Sequence of chain 1.D:
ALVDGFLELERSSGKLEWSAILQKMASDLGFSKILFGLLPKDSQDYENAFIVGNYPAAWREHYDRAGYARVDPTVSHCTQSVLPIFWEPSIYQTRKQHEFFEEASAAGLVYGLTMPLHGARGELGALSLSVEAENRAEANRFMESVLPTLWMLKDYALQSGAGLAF

Binding-site contacts:
Ligand atom N7 contacts residue THR89 of chain 1.D at 3.2 Å (h-bond).
Ligand atom N7 contacts residue ASP87 of chain 1.D at 2.6 Å (salt-bridge).
Ligand atom C21 contacts residue GLY140 of chain 1.D at 3.8 Å.
Ligand atom C11 contacts residue ASP87 of chain 1.D at 3.6 Å.
Ligand atom OAP contacts residue LEU124 of chain 1.D at 3.7 Å.
Ligand atom C18 contacts residue TYR61 of chain 1.D at 3.7 Å (hydrophobic).
Ligand atom O9 contacts residue TRP102 of chain 1.D at 3.8 Å.
Ligand atom O12 contacts residue TYR78 of chain 1.D at 3.6 Å (h-bond).
Ligand atom C10 contacts residue THR89 of chain 1.D at 3.2 Å.
Ligand atom C1 contacts residue ASP87 of chain 1.D at 3.6 Å.
Ligand atom C14 contacts residue TYR78 of chain 1.D at 3.8 Å (hydrophobic).
Ligand atom O6 contacts residue TYR70 of chain 1.D at 3.9 Å.
Ligand atom C8 contacts residue SER143 of chain 1.D at 3.5 Å.
Ligand atom C20 contacts residue TYR61 of chain 1.D at 3.9 Å (hydrophobic).
Ligand atom C10 contacts residue SER143 of chain 1.D at 3.7 Å.
Ligand atom O9 contacts residue TYR70 of chain 1.D at 2.8 Å (h-bond).
Ligand atom C10 contacts residue ASP87 of chain 1.D at 3.3 Å.
Ligand atom O12 contacts residue LEU50 of chain 1.D at 3.5 Å.
Ligand atom C1 contacts residue TRP102 of chain 1.D at 3.9 Å (hydrophobic).
Ligand atom C5 contacts residue TRP102 of chain 1.D at 3.9 Å (hydrophobic).
Ligand atom C17 contacts residue TYR61 of chain 1.D at 3.9 Å (hydrophobic).
Ligand atom C17 contacts residue ALA64 of chain 1.D at 3.9 Å (hydrophobic).
Ligand atom C8 contacts residue THR89 of chain 1.D at 3.4 Å.
Ligand atom O6 contacts residue TRP74 of chain 1.D at 3.0 Å (h-bond).
Ligand atom C8 contacts residue ASP87 of chain 1.D at 3.4 Å.
Ligand atom C4 contacts residue TYR107 of chain 1.D at 3.5 Å (hydrophobic).
Ligand atom C13 contacts residue VAL90 of chain 1.D at 3.8 Å (hydrophobic).
Ligand atom C11 contacts residue TYR78 of chain 1.D at 3.4 Å (hydrophobic).
Ligand atom OAP contacts residue PHE115 of chain 1.D at 4.0 Å.
Ligand atom C15 contacts residue ILE66 of chain 1.D at 3.8 Å (hydrophobic).
Ligand atom C5 contacts residue THR89 of chain 1.D at 3.9 Å.
Ligand atom C5 contacts residue TYR107 of chain 1.D at 3.8 Å (hydrophobic).
Ligand atom C2 contacts residue ASP87 of chain 1.D at 4.0 Å.
Ligand atom C14 contacts residue LEU50 of chain 1.D at 3.6 Å (hydrophobic).
Ligand atom C13 contacts residue TYR78 of chain 1.D at 3.5 Å (hydrophobic).
Ligand atom C2 contacts residue PHE115 of chain 1.D at 3.8 Å (hydrophobic).
Ligand atom O9 contacts residue SER143 of chain 1.D at 2.8 Å (h-bond).
Ligand atom OAP contacts residue ALA119 of chain 1.D at 3.4 Å.
Ligand atom O6 contacts residue TYR78 of chain 1.D at 3.8 Å.
Ligand atom C17 contacts residue ILE66 of chain 1.D at 3.8 Å (hydrophobic).

A protein and the small-molecule ligand that binds it are described below.
Small molecule (SMILES): CCCCCCCCCC(=O)CC(=O)N[C@H]1CCOC1=O